Sequence of chain 1.D:
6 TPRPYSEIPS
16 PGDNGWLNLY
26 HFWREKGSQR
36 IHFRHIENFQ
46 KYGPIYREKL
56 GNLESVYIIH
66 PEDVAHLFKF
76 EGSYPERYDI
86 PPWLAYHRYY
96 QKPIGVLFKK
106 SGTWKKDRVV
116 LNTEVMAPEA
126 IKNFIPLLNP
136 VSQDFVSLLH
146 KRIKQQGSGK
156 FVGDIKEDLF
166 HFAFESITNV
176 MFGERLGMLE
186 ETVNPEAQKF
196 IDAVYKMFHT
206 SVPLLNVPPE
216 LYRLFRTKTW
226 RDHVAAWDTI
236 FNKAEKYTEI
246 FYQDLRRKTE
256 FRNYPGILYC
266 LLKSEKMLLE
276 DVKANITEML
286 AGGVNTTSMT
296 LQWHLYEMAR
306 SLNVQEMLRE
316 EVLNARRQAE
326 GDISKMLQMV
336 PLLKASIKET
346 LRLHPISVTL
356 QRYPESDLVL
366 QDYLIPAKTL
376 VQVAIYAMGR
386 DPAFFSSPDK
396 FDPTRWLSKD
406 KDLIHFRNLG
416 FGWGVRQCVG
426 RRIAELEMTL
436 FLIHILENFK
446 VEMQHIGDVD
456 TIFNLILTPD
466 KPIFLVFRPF

The small molecule below binds the protein below.
Small molecule (SMILES): CC(C)CC[C@@H](O)[C@@H](C)[C@H]1CC[C@H]2[C@@H]3CC=C4C[C@@H](O)CC[C@]4(C)[C@H]3CC[C@]12C

Binding-site contacts:
Ligand atom C4 contacts residue GLN377 of chain 1.D at 4.2 Å.
Ligand atom C1 contacts residue LEU460 of chain 1.D at 3.8 Å (hydrophobic).
Ligand atom C26 contacts residue PHE203 of chain 1.D at 4.2 Å (hydrophobic).
Ligand atom C7 contacts residue TYR83 of chain 1.D at 3.8 Å (hydrophobic).
Ligand atom C27 contacts residue LEU102 of chain 1.D at 3.5 Å (hydrophobic).
Ligand atom C1 contacts residue VAL353 of chain 1.D at 4.0 Å (hydrophobic).
Ligand atom C6 contacts residue ILE85 of chain 1.D at 3.7 Å (hydrophobic).
Ligand atom C4 contacts residue THR354 of chain 1.D at 3.9 Å.
Ligand atom C2 contacts residue PHE458 of chain 1.D at 4.1 Å (hydrophobic).
Ligand atom C3 contacts residue ILE85 of chain 1.D at 4.1 Å (hydrophobic).
Ligand atom C11 contacts residue LEU460 of chain 1.D at 4.0 Å (hydrophobic).
Ligand atom C6 contacts residue GLN356 of chain 1.D at 3.4 Å.
Ligand atom C16 contacts residue HEM1 of chain 1.N at 4.1 Å.
Ligand atom C11 contacts residue SER352 of chain 1.D at 3.7 Å.
Ligand atom C18 contacts residue HEM1 of chain 1.N at 3.6 Å.
Ligand atom C19 contacts residue GLN356 of chain 1.D at 4.0 Å.
Ligand atom C24 contacts residue HEM1 of chain 1.N at 4.1 Å.
Ligand atom C7 contacts residue GLN356 of chain 1.D at 3.7 Å.
Ligand atom C24 contacts residue GLY287 of chain 1.D at 4.1 Å.
Ligand atom C26 contacts residue MET202 of chain 1.D at 4.2 Å (hydrophobic).
Ligand atom C7 contacts residue ILE85 of chain 1.D at 4.1 Å (hydrophobic).
Ligand atom C25 contacts residue LEU102 of chain 1.D at 4.2 Å (hydrophobic).
Ligand atom C19 contacts residue SER352 of chain 1.D at 3.6 Å.
Ligand atom C27 contacts residue GLU283 of chain 1.D at 4.0 Å.
Ligand atom C20 contacts residue HEM1 of chain 1.N at 3.9 Å.
Ligand atom C6 contacts residue TYR83 of chain 1.D at 3.8 Å (hydrophobic).
Ligand atom O2 contacts residue HEM1 of chain 1.N at 2.5 Å.
Ligand atom C26 contacts residue TRP88 of chain 1.D at 3.6 Å (hydrophobic).
Ligand atom C4 contacts residue TYR83 of chain 1.D at 4.1 Å (hydrophobic).
Ligand atom C2 contacts residue VAL353 of chain 1.D at 3.7 Å (hydrophobic).
Ligand atom O1 contacts residue GLN377 of chain 1.D at 3.9 Å.
Ligand atom C18 contacts residue SER352 of chain 1.D at 3.7 Å.
Ligand atom C4 contacts residue GLN356 of chain 1.D at 3.9 Å.
Ligand atom C26 contacts residue LEU102 of chain 1.D at 4.2 Å (hydrophobic).
Ligand atom C19 contacts residue VAL353 of chain 1.D at 3.8 Å (hydrophobic).
Ligand atom C5 contacts residue GLN356 of chain 1.D at 3.5 Å.
Ligand atom C3 contacts residue TYR83 of chain 1.D at 4.2 Å (hydrophobic).
Ligand atom C19 contacts residue THR354 of chain 1.D at 3.1 Å.
Ligand atom C22 contacts residue HEM1 of chain 1.N at 3.4 Å.
Ligand atom C21 contacts residue THR291 of chain 1.D at 3.7 Å.